Sequence of chain 1.D:
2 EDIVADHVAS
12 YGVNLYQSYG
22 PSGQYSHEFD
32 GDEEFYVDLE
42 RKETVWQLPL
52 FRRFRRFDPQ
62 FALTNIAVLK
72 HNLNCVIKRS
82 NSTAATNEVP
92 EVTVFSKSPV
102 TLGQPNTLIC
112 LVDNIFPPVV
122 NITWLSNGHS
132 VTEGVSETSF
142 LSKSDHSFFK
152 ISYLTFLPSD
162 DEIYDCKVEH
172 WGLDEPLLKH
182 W

Binding-site contacts:
Ligand atom O5 contacts residue ASN122 of chain 1.D at 2.2 Å (h-bond).
Ligand atom O7 contacts residue ASN122 of chain 1.D at 4.5 Å.
Ligand atom C8 contacts residue HIS171 of chain 1.D at 4.5 Å.
Ligand atom N2 contacts residue ASN122 of chain 1.D at 2.9 Å (h-bond).
Ligand atom C2 contacts residue ASN122 of chain 1.D at 2.4 Å.
Ligand atom C3 contacts residue ASN122 of chain 1.D at 3.8 Å.
Ligand atom C4 contacts residue ASN122 of chain 1.D at 4.2 Å.
Ligand atom C8 contacts residue ASN122 of chain 1.D at 3.9 Å.
Ligand atom C7 contacts residue ASN122 of chain 1.D at 3.6 Å.
Ligand atom C5 contacts residue ASN122 of chain 1.D at 3.5 Å.
Ligand atom O7 contacts residue TRP172 of chain 1.D at 3.8 Å.
Ligand atom O7 contacts residue VAL120 of chain 1.D at 4.1 Å.
Ligand atom C2 contacts residue GLU170 of chain 1.D at 3.9 Å.
Ligand atom C1 contacts residue ASN122 of chain 1.D at 1.4 Å.
Ligand atom O7 contacts residue HIS171 of chain 1.D at 4.4 Å.
Ligand atom C8 contacts residue GLU170 of chain 1.D at 3.8 Å.
Ligand atom C7 contacts residue GLU170 of chain 1.D at 4.3 Å.
Ligand atom O7 contacts residue GLU170 of chain 1.D at 4.1 Å.
Ligand atom O5 contacts residue GLU170 of chain 1.D at 3.7 Å.
Ligand atom C7 contacts residue TRP172 of chain 1.D at 4.3 Å (hydrophobic).
Ligand atom C1 contacts residue GLU170 of chain 1.D at 3.7 Å.

A protein and the small-molecule ligand that binds it are described below.
Small molecule (SMILES): CC(=O)N[C@@H]1[C@@H](O)[C@H](O)[C@@H](CO)O[C@H]1O